This protein binds this small molecule.
Small molecule (SMILES): CC(=O)N[C@@H]1[C@@H](O)[C@H](O)[C@@H](CO)O[C@H]1O

Binding-site contacts:
Ligand atom C4 contacts residue ARG246 of chain 1.B at 4.4 Å.
Ligand atom O4 contacts residue ARG246 of chain 1.B at 3.4 Å (salt-bridge).
Ligand atom O5 contacts residue ASN310 of chain 1.B at 4.1 Å.
Ligand atom C7 contacts residue SER311 of chain 1.B at 4.0 Å.
Ligand atom C8 contacts residue VAL138 of chain 1.B at 4.2 Å (hydrophobic).
Ligand atom O7 contacts residue ASN146 of chain 1.B at 4.1 Å.
Ligand atom N2 contacts residue SER311 of chain 1.B at 3.2 Å (h-bond).
Ligand atom C3 contacts residue ASN310 of chain 1.B at 3.7 Å.
Ligand atom C1 contacts residue SER311 of chain 1.B at 4.1 Å.
Ligand atom C3 contacts residue CYS309 of chain 1.B at 4.4 Å (hydrophobic).
Ligand atom C5 contacts residue ASN146 of chain 1.B at 3.6 Å.
Ligand atom O5 contacts residue ASN146 of chain 1.B at 2.2 Å (h-bond).
Ligand atom C1 contacts residue ASN146 of chain 1.B at 1.4 Å.
Ligand atom O3 contacts residue CYS309 of chain 1.B at 3.2 Å (h-bond).
Ligand atom C1 contacts residue LYS136 of chain 1.B at 4.3 Å.
Ligand atom C5 contacts residue ASN310 of chain 1.B at 3.5 Å.
Ligand atom C8 contacts residue PHE243 of chain 1.B at 4.1 Å (hydrophobic).
Ligand atom C8 contacts residue ASN244 of chain 1.B at 4.1 Å.
Ligand atom C4 contacts residue ASP95 of chain 1.B at 4.3 Å.
Ligand atom C3 contacts residue ASN146 of chain 1.B at 3.8 Å.
Ligand atom O3 contacts residue ARG246 of chain 1.B at 3.8 Å.
Ligand atom O6 contacts residue LYS136 of chain 1.B at 3.2 Å (salt-bridge).
Ligand atom C7 contacts residue ASN146 of chain 1.B at 3.9 Å.
Ligand atom C1 contacts residue ASN310 of chain 1.B at 4.0 Å.
Ligand atom C2 contacts residue SER311 of chain 1.B at 4.1 Å.
Ligand atom O7 contacts residue ASN244 of chain 1.B at 4.3 Å.
Ligand atom C2 contacts residue ASN146 of chain 1.B at 2.5 Å.
Ligand atom O3 contacts residue ASN310 of chain 1.B at 4.4 Å.
Ligand atom C6 contacts residue LYS136 of chain 1.B at 4.3 Å.
Ligand atom C3 contacts residue SER311 of chain 1.B at 4.2 Å.
Ligand atom O7 contacts residue PRO96 of chain 1.B at 3.8 Å.
Ligand atom C8 contacts residue LEU145 of chain 1.B at 3.7 Å (hydrophobic).
Ligand atom O4 contacts residue ASN310 of chain 1.B at 3.9 Å.
Ligand atom O7 contacts residue VAL138 of chain 1.B at 4.3 Å.
Ligand atom C8 contacts residue SER311 of chain 1.B at 3.8 Å.
Ligand atom N2 contacts residue ASN146 of chain 1.B at 3.1 Å (h-bond).
Ligand atom O5 contacts residue LYS136 of chain 1.B at 3.5 Å (salt-bridge).
Ligand atom C2 contacts residue ASN310 of chain 1.B at 4.4 Å.
Ligand atom C4 contacts residue ASN146 of chain 1.B at 4.2 Å.
Ligand atom C4 contacts residue ASN310 of chain 1.B at 3.9 Å.

Sequence of chain 1.B:
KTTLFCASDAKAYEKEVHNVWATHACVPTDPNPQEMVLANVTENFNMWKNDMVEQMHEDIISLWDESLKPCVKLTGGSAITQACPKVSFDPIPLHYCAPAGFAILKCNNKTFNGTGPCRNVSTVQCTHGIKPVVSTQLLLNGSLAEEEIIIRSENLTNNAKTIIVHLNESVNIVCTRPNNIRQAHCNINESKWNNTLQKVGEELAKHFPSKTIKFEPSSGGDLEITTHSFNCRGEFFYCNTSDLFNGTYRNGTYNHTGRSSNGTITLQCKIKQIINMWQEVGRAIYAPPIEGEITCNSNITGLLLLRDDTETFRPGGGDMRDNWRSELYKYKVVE